The protein below binds the small molecule below.
Small molecule (SMILES): CC[C@H](C)[C@H](NC(=O)[C@H](CCC(N)=O)NC(=O)[C@@H]1CCCN1)C(=O)N[C@H](C(=O)N[C@@H](CC(N)=O)C(=O)N[C@@H](CCCN=C(N)N)C(=O)N1CCC[C@H]1C=O)[C@@H](C)CC

Sequence of chain 4.A:
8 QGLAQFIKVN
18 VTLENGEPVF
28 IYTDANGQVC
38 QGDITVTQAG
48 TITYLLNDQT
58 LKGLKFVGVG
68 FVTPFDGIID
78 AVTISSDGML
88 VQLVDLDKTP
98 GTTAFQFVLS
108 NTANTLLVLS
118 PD

Binding-site contacts:
Ligand atom O contacts residue THR42 of chain 4.A at 3.4 Å.
Ligand atom N contacts residue GLY98 of chain 4.A at 2.8 Å (h-bond).
Ligand atom N contacts residue ASP94 of chain 4.A at 3.4 Å (salt-bridge).
Ligand atom CG contacts residue ASP92 of chain 4.A at 3.4 Å.
Ligand atom N contacts residue ASP94 of chain 4.A at 3.5 Å (salt-bridge).
Ligand atom ND2 contacts residue ASP92 of chain 4.A at 3.2 Å (salt-bridge).
Ligand atom CB contacts residue ASP94 of chain 4.A at 3.3 Å.
Ligand atom CB contacts residue ASP94 of chain 4.A at 3.3 Å.
Ligand atom O contacts residue ASP94 of chain 4.A at 3.1 Å (salt-bridge).
Ligand atom N contacts residue VAL43 of chain 4.A at 2.7 Å (h-bond).
Ligand atom N contacts residue ILE41 of chain 4.A at 3.0 Å (h-bond).
Ligand atom ND2 contacts residue ILE75 of chain 4.A at 3.1 Å (h-bond).
Ligand atom CD contacts residue PRO97 of chain 4.A at 3.4 Å (hydrophobic).
Ligand atom ND2 contacts residue THR96 of chain 4.A at 3.0 Å (h-bond).
Ligand atom CA contacts residue ILE41 of chain 4.A at 3.4 Å (hydrophobic).
Ligand atom O contacts residue PHE102 of chain 4.A at 2.9 Å (h-bond).
Ligand atom N contacts residue THR100 of chain 4.A at 2.8 Å (h-bond).
Ligand atom CB contacts residue THR96 of chain 4.A at 3.2 Å.
Ligand atom CD1 contacts residue ILE49 of chain 4.A at 3.5 Å (hydrophobic).
Ligand atom O contacts residue GLY98 of chain 4.A at 3.3 Å (h-bond).
Ligand atom CA contacts residue GLY98 of chain 4.A at 3.5 Å.
Ligand atom N contacts residue PHE102 of chain 4.A at 2.9 Å (h-bond).
Ligand atom O contacts residue VAL43 of chain 4.A at 2.7 Å (h-bond).
Ligand atom CA contacts residue ASP94 of chain 4.A at 3.4 Å.
Ligand atom CD contacts residue ASP119 of chain 4.A at 3.3 Å.
Ligand atom O contacts residue ASP40 of chain 4.A at 3.2 Å.
Ligand atom O contacts residue THR100 of chain 4.A at 2.9 Å (h-bond).
Ligand atom C contacts residue ASP94 of chain 4.A at 3.4 Å.
Ligand atom N contacts residue ASP119 of chain 4.A at 3.2 Å.
Ligand atom N contacts residue ASP40 of chain 4.A at 2.8 Å (salt-bridge).
Ligand atom O contacts residue ALA101 of chain 4.A at 3.3 Å.
Ligand atom O contacts residue ILE41 of chain 4.A at 3.2 Å (h-bond).
Ligand atom CA contacts residue THR100 of chain 4.A at 3.2 Å.
Ligand atom O contacts residue THR99 of chain 4.A at 3.2 Å.
Ligand atom CB contacts residue GLY39 of chain 4.A at 3.5 Å.
Ligand atom OE1 contacts residue THR99 of chain 4.A at 3.5 Å.
Ligand atom CG2 contacts residue ASP92 of chain 4.A at 3.4 Å.
Ligand atom OD1 contacts residue ASP92 of chain 4.A at 2.5 Å (salt-bridge).
Ligand atom O contacts residue THR44 of chain 4.A at 3.4 Å.
Ligand atom O contacts residue VAL43 of chain 4.A at 3.3 Å (h-bond).